Binding-site contacts:
Ligand atom C5 contacts residue PHE141 of chain 2.A at 3.4 Å (hydrophobic).
Ligand atom C3' contacts residue TYR188 of chain 2.A at 3.1 Å (hydrophobic).
Ligand atom C5 contacts residue ASP2 of chain 2.A at 3.6 Å.
Ligand atom N3 contacts residue PHE141 of chain 2.A at 3.6 Å.
Ligand atom OP2 contacts residue ARG186 of chain 2.A at 3.5 Å (salt-bridge).
Ligand atom C2 contacts residue PHE141 of chain 2.A at 3.6 Å (hydrophobic).
Ligand atom OP2 contacts residue ASN195 of chain 1.C at 3.1 Å (h-bond).
Ligand atom C2' contacts residue ASN195 of chain 1.C at 3.6 Å.
Ligand atom C5' contacts residue ARG112 of chain 1.A at 3.3 Å.
Ligand atom OP1 contacts residue ARG47 of chain 1.C at 3.3 Å (salt-bridge).
Ligand atom C5' contacts residue ARG47 of chain 1.C at 3.5 Å.
Ligand atom OP1 contacts residue ARG82 of chain 1.A at 3.2 Å (salt-bridge).
Ligand atom OP1 contacts residue ASP113 of chain 1.A at 2.7 Å (salt-bridge).
Ligand atom O3' contacts residue TYR188 of chain 2.A at 2.8 Å (h-bond).
Ligand atom O4' contacts residue ARG80 of chain 1.A at 3.4 Å (salt-bridge).
Ligand atom OP2 contacts residue LYS120 of chain 1.A at 2.7 Å (salt-bridge).
Ligand atom N4 contacts residue LYS51 of chain 2.A at 3.4 Å.
Ligand atom N7 contacts residue PHE141 of chain 2.A at 3.5 Å.
Ligand atom OP1 contacts residue VAL117 of chain 1.A at 3.5 Å.
Ligand atom O2 contacts residue TYR188 of chain 2.A at 3.1 Å.
Ligand atom O3' contacts residue ARG47 of chain 1.C at 3.2 Å (salt-bridge).
Ligand atom P contacts residue ARG47 of chain 1.C at 3.6 Å.
Ligand atom O3' contacts residue ARG82 of chain 1.A at 3.0 Å (salt-bridge).
Ligand atom P contacts residue TYR188 of chain 2.A at 3.5 Å.
Ligand atom OP2 contacts residue TYR188 of chain 2.A at 3.1 Å (h-bond).
Ligand atom OP1 contacts residue ARG119 of chain 1.A at 3.4 Å.
Ligand atom O3' contacts residue LEU118 of chain 1.A at 3.5 Å (h-bond).
Ligand atom C4 contacts residue PHE141 of chain 2.A at 3.4 Å (hydrophobic).
Ligand atom C4' contacts residue ARG80 of chain 1.A at 3.6 Å.
Ligand atom OP2 contacts residue TYR54 of chain 2.A at 2.8 Å (h-bond).
Ligand atom O4' contacts residue GLN116 of chain 1.A at 3.4 Å.
Ligand atom O3' contacts residue ASP113 of chain 1.A at 3.3 Å (salt-bridge).
Ligand atom O3' contacts residue ASN195 of chain 1.C at 3.1 Å (h-bond).
Ligand atom OP1 contacts residue LYS120 of chain 1.A at 3.2 Å (salt-bridge).
Ligand atom P contacts residue ASP113 of chain 1.A at 3.5 Å.
Ligand atom OP1 contacts residue ARG112 of chain 1.A at 3.5 Å.
Ligand atom C2' contacts residue CYS11 of chain 2.A at 3.6 Å (hydrophobic).
Ligand atom OP2 contacts residue LYS46 of chain 1.C at 3.6 Å.
Ligand atom OP2 contacts residue ARG112 of chain 1.A at 3.1 Å (salt-bridge).
Ligand atom C2' contacts residue TYR188 of chain 2.A at 3.0 Å (hydrophobic).

Sequence of chain 1.A:
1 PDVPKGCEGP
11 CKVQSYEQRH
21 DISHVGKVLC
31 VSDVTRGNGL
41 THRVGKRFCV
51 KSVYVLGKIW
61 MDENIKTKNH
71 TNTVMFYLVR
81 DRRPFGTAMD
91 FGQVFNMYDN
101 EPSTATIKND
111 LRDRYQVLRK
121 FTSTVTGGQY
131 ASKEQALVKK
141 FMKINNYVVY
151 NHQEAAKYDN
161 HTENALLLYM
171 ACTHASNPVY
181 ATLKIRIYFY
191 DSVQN

A protein and the small-molecule ligand that binds it are described below.
Small molecule (SMILES): Nc1ccn([C@H]2C[C@H](O[P](=O)(O)OC[C@H]3O[C@@H](n4cnc5c(N)ncnc54)C[C@@H]3O[P](=O)(O)OC[C@H]3O[C@@H](n4cnc5c(N)ncnc54)C[C@@H]3O[P](=O)(O)OC[C@H]3O[C@@H](n4ccc(N)nc4=O)C[C@@H]3O[P](=O)(O)OC[C@H]3O[C@@H](n4ccc(N)nc4=O)C[C@@H]3O[P](=O)(O)OC[C@H]3O[C@@H](n4cnc5c(N)ncnc54)C[C@@H]3O[P](=O)(O)OC[C@H]3O[C@@H](n4ccc(N)nc4=O)C[C@@H]3O)[C@@H](COP(=O)=O)O2)c(=O)n1

Sequence of chain 1.C:
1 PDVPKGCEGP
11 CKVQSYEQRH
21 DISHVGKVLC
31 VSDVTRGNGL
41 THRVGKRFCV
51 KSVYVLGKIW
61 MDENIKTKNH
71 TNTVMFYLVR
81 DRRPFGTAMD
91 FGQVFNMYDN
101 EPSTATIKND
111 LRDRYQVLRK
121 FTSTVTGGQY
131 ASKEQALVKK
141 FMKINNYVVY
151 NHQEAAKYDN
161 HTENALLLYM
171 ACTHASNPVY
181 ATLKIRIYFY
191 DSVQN

Sequence of chain 2.A:
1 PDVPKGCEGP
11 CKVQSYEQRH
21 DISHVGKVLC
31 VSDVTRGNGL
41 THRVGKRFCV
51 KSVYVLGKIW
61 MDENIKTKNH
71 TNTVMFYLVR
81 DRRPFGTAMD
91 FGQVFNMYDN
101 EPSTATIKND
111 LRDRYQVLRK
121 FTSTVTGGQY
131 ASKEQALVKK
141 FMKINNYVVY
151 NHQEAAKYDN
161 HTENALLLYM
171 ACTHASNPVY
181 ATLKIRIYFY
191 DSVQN